A protein and the small-molecule ligand that binds it are described below.
Small molecule (SMILES): Nc1nc2c(ncn2[C@@H]2O[C@H](CO[P](=O)(O)O[P](=O)(O)OP(O)(O)=S)[C@@H](O)[C@H]2O)c(=O)[nH]1

Binding-site contacts:
Ligand atom O1A contacts residue SER54 of chain 1.C at 3.1 Å (h-bond).
Ligand atom N1 contacts residue ASP281 of chain 1.C at 3.0 Å (salt-bridge).
Ligand atom N7 contacts residue ALA352 of chain 1.C at 3.5 Å.
Ligand atom O2' contacts residue ARG185 of chain 1.C at 3.3 Å.
Ligand atom O2G contacts residue MG1 of chain 1.K at 2.0 Å.
Ligand atom O3B contacts residue MG1 of chain 1.K at 3.1 Å.
Ligand atom C2' contacts residue THR55 of chain 1.C at 3.4 Å.
Ligand atom O2B contacts residue MG1 of chain 1.K at 1.9 Å.
Ligand atom O1A contacts residue THR55 of chain 1.C at 3.0 Å (h-bond).
Ligand atom O2' contacts residue LEU184 of chain 1.C at 2.8 Å (h-bond).
Ligand atom O3A contacts residue GLY52 of chain 1.C at 3.3 Å (h-bond).
Ligand atom O3A contacts residue GLU50 of chain 1.C at 3.5 Å.
Ligand atom O2G contacts residue THR190 of chain 1.C at 2.8 Å (h-bond).
Ligand atom N2 contacts residue LEU282 of chain 1.C at 3.5 Å.
Ligand atom PB contacts residue MG1 of chain 1.K at 3.0 Å.
Ligand atom O3G contacts residue GLY49 of chain 1.C at 3.3 Å.
Ligand atom O3G contacts residue GLY212 of chain 1.C at 3.0 Å (h-bond).
Ligand atom O2' contacts residue VAL353 of chain 1.C at 3.5 Å.
Ligand atom O1B contacts residue GLY52 of chain 1.C at 2.9 Å (h-bond).
Ligand atom PG contacts residue MG1 of chain 1.K at 3.0 Å.
Ligand atom C4' contacts residue ASP159 of chain 1.C at 3.6 Å.
Ligand atom O3' contacts residue ARG187 of chain 1.C at 3.6 Å.
Ligand atom O3' contacts residue ARG185 of chain 1.C at 2.8 Å (salt-bridge).
Ligand atom O6 contacts residue ASP281 of chain 1.C at 3.6 Å (salt-bridge).
Ligand atom O6 contacts residue CYS351 of chain 1.C at 3.2 Å.
Ligand atom O5' contacts residue GLY52 of chain 1.C at 3.6 Å.
Ligand atom O4' contacts residue ASP159 of chain 1.C at 3.4 Å (salt-bridge).
Ligand atom O1B contacts residue LYS53 of chain 1.C at 2.8 Å (salt-bridge).
Ligand atom N2 contacts residue ASP281 of chain 1.C at 3.0 Å (salt-bridge).
Ligand atom O3G contacts residue LYS53 of chain 1.C at 2.8 Å (salt-bridge).
Ligand atom O1B contacts residue SER51 of chain 1.C at 3.2 Å (h-bond).
Ligand atom O2B contacts residue SER54 of chain 1.C at 2.9 Å (h-bond).
Ligand atom N7 contacts residue ASN278 of chain 1.C at 3.0 Å (h-bond).
Ligand atom O3B contacts residue GLU50 of chain 1.C at 3.0 Å (salt-bridge).
Ligand atom O6 contacts residue ALA352 of chain 1.C at 3.1 Å (h-bond).
Ligand atom O1A contacts residue GLY52 of chain 1.C at 3.0 Å.
Ligand atom O1A contacts residue LYS53 of chain 1.C at 3.4 Å (salt-bridge).
Ligand atom O6 contacts residue LYS279 of chain 1.C at 3.2 Å.
Ligand atom O6 contacts residue ASN278 of chain 1.C at 3.2 Å (h-bond).
Ligand atom PB contacts residue LYS53 of chain 1.C at 3.6 Å.

Sequence of chain 1.C:
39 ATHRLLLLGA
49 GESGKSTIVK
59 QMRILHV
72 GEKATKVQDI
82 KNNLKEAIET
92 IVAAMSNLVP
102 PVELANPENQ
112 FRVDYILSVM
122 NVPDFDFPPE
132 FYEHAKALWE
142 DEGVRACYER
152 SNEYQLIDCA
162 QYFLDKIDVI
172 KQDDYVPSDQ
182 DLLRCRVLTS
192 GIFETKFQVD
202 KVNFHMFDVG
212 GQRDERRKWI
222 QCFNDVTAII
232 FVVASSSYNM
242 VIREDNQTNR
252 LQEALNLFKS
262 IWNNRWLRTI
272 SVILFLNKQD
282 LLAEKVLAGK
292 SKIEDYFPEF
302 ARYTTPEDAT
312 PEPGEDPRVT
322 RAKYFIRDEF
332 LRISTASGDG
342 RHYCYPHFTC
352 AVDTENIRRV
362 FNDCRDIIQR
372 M